Sequence of chain 7.A:
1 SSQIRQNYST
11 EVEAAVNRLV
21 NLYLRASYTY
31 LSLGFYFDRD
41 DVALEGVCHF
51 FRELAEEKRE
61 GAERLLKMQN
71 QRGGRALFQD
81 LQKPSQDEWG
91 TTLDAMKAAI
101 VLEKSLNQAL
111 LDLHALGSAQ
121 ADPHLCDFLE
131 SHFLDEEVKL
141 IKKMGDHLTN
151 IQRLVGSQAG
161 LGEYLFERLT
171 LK

This protein binds this small molecule.
Small molecule (SMILES): CC1=N[Pt]2N=C(C)O[As]2(O)(O)O1

Binding-site contacts:
Ligand atom C4 contacts residue GLU53 of chain 7.A at 3.3 Å.
Ligand atom AS1 contacts residue HIS49 of chain 7.A at 4.3 Å.
Ligand atom C3 contacts residue ARG52 of chain 7.A at 3.8 Å.
Ligand atom O3 contacts residue CD1 of chain 7.S at 3.3 Å.
Ligand atom C4 contacts residue GLU56 of chain 7.A at 4.4 Å.
Ligand atom C2 contacts residue GLU45 of chain 7.A at 4.0 Å.
Ligand atom N2 contacts residue HIS49 of chain 7.A at 3.0 Å (h-bond).
Ligand atom O1 contacts residue CD1 of chain 7.S at 3.9 Å.
Ligand atom N2 contacts residue GLU53 of chain 7.A at 3.0 Å (salt-bridge).
Ligand atom AS1 contacts residue ARG52 of chain 7.A at 3.8 Å.
Ligand atom O3 contacts residue ARG52 of chain 7.A at 2.3 Å (salt-bridge).
Ligand atom C1 contacts residue CD1 of chain 7.S at 3.9 Å.
Ligand atom C4 contacts residue ARG52 of chain 7.A at 3.7 Å.
Ligand atom O2 contacts residue ARG52 of chain 7.A at 3.5 Å.
Ligand atom C3 contacts residue HIS49 of chain 7.A at 4.2 Å.
Ligand atom N1 contacts residue CD1 of chain 7.S at 3.9 Å.
Ligand atom C1 contacts residue HIS49 of chain 7.A at 4.1 Å.
Ligand atom PT1 contacts residue HIS49 of chain 7.A at 2.0 Å.
Ligand atom C3 contacts residue GLU53 of chain 7.A at 3.4 Å.
Ligand atom AS1 contacts residue CD1 of chain 7.S at 4.0 Å.
Ligand atom N1 contacts residue HIS49 of chain 7.A at 2.8 Å (h-bond).
Ligand atom N2 contacts residue ARG52 of chain 7.A at 3.8 Å.
Ligand atom PT1 contacts residue CD1 of chain 7.S at 4.1 Å.